Binding-site contacts:
Ligand atom O1 contacts residue LEU42 of chain 1.A at 3.1 Å.
Ligand atom C1 contacts residue LEU42 of chain 1.A at 4.2 Å (hydrophobic).

This small molecule binds to this protein.
Small molecule (SMILES): CCCCCCCC(=O)O

Sequence of chain 1.A:
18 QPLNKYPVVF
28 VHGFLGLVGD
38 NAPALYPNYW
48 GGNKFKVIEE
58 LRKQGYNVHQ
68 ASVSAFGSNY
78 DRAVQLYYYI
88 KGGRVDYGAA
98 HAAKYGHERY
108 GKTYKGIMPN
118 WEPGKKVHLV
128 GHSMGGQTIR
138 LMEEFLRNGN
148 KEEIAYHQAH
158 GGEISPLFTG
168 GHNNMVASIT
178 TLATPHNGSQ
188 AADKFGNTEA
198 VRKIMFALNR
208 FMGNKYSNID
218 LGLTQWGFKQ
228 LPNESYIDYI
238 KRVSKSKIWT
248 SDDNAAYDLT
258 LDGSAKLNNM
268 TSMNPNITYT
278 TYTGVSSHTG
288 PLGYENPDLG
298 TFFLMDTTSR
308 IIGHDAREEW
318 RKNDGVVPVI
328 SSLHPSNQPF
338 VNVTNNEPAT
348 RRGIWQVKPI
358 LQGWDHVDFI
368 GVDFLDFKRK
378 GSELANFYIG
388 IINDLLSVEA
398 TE